The small molecule below binds the protein below.
Small molecule (SMILES): CC(=O)N[C@H]1[C@H](O[C@H]2[C@H](O)[C@@H](NC(C)=O)CO[C@@H]2CO[C@@H]2O[C@@H](C)[C@@H](O)[C@@H](O)[C@@H]2O)O[C@H](CO)[C@@H](O[C@H]2O[C@H](CO[C@H]3O[C@H](CO)[C@@H](O)[C@H](O)[C@@H]3O[C@@H]3O[C@H](CO)[C@@H](O[C@@H]4O[C@H](CO)[C@H](O)[C@H](O)[C@H]4O)[C@H](O)[C@H]3NC(C)=O)[C@@H](O)[C@H](O[C@H]3O[C@H](CO)[C@@H](O)[C@H](O)[C@@H]3O)[C@@H]2O)[C@@H]1O

Binding-site contacts:
Ligand atom C5 contacts residue PHE9 of chain 1.A at 3.5 Å (hydrophobic).
Ligand atom O2 contacts residue THR26 of chain 1.A at 2.8 Å (h-bond).
Ligand atom O6 contacts residue THR26 of chain 1.A at 3.9 Å.
Ligand atom O4 contacts residue PHE9 of chain 1.A at 3.8 Å.
Ligand atom C8 contacts residue ASP31 of chain 1.A at 3.2 Å.
Ligand atom N2 contacts residue ASP31 of chain 1.A at 2.6 Å (salt-bridge).
Ligand atom C2 contacts residue PHE7 of chain 1.A at 3.8 Å (hydrophobic).
Ligand atom O3 contacts residue LYS12 of chain 1.A at 3.6 Å (salt-bridge).
Ligand atom C6 contacts residue THR26 of chain 1.A at 3.8 Å.
Ligand atom C6 contacts residue PHE9 of chain 1.A at 3.5 Å (hydrophobic).
Ligand atom O4 contacts residue LYS12 of chain 1.A at 3.0 Å (salt-bridge).
Ligand atom C2 contacts residue ASP31 of chain 1.A at 3.4 Å.
Ligand atom C2 contacts residue ASN63 of chain 1.A at 2.4 Å.
Ligand atom C6 contacts residue GLN61 of chain 1.A at 3.7 Å.
Ligand atom O3 contacts residue GLU24 of chain 1.A at 3.5 Å (salt-bridge).
Ligand atom C5 contacts residue ASN63 of chain 1.A at 3.7 Å.
Ligand atom C2 contacts residue PRO10 of chain 1.A at 3.8 Å (hydrophobic).
Ligand atom O6 contacts residue PHE7 of chain 1.A at 3.3 Å.
Ligand atom O3 contacts residue ASP31 of chain 1.A at 3.0 Å (salt-bridge).
Ligand atom C3 contacts residue ASN63 of chain 1.A at 3.8 Å.
Ligand atom O5 contacts residue PHE7 of chain 1.A at 3.9 Å.
Ligand atom N2 contacts residue ASN63 of chain 1.A at 2.8 Å (h-bond).
Ligand atom O5 contacts residue TYR62 of chain 1.A at 3.3 Å.
Ligand atom C6 contacts residue PHE7 of chain 1.A at 3.7 Å (hydrophobic).
Ligand atom O7 contacts residue ASP31 of chain 1.A at 3.8 Å.
Ligand atom C1 contacts residue PHE9 of chain 1.A at 3.7 Å (hydrophobic).
Ligand atom O5 contacts residue ASN63 of chain 1.A at 2.4 Å (h-bond).
Ligand atom C7 contacts residue ASN63 of chain 1.A at 3.8 Å.
Ligand atom C2 contacts residue THR26 of chain 1.A at 3.5 Å.
Ligand atom O2 contacts residue PRO10 of chain 1.A at 3.0 Å (h-bond).
Ligand atom C1 contacts residue ASN63 of chain 1.A at 1.5 Å.
Ligand atom O7 contacts residue VAL30 of chain 1.A at 3.8 Å.
Ligand atom C2 contacts residue PHE9 of chain 1.A at 3.9 Å (hydrophobic).
Ligand atom C4 contacts residue PHE7 of chain 1.A at 3.6 Å (hydrophobic).
Ligand atom C7 contacts residue ASP31 of chain 1.A at 3.0 Å.
Ligand atom C3 contacts residue THR26 of chain 1.A at 3.7 Å.
Ligand atom C1 contacts residue THR26 of chain 1.A at 3.7 Å.
Ligand atom C3 contacts residue ASP31 of chain 1.A at 3.0 Å.
Ligand atom C3 contacts residue GLU24 of chain 1.A at 3.7 Å.
Ligand atom O2 contacts residue GLU24 of chain 1.A at 3.5 Å (salt-bridge).

Sequence of chain 1.A:
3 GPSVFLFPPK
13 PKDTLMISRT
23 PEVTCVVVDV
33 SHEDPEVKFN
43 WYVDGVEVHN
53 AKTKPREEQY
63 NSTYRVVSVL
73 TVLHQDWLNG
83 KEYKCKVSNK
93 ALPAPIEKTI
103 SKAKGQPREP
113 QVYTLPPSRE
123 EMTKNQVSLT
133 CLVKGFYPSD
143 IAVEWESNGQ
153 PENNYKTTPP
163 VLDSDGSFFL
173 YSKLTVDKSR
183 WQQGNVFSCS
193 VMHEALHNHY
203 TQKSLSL